Binding-site contacts:
Ligand atom O1D contacts residue MET262 of chain 1.A at 3.5 Å.
Ligand atom C4C contacts residue CYS265 of chain 1.A at 3.5 Å (hydrophobic).
Ligand atom O2A contacts residue ARG228 of chain 1.A at 2.8 Å (salt-bridge).
Ligand atom CGD contacts residue TYR222 of chain 1.A at 3.3 Å (hydrophobic).
Ligand atom CMD contacts residue SER263 of chain 1.A at 3.4 Å.
Ligand atom NA contacts residue HIS266 of chain 1.A at 3.4 Å.
Ligand atom O2D contacts residue SER263 of chain 1.A at 3.0 Å (h-bond).
Ligand atom O2D contacts residue MET262 of chain 1.A at 3.3 Å.
Ligand atom CAA contacts residue TYR222 of chain 1.A at 3.5 Å (hydrophobic).
Ligand atom CAD contacts residue TYR222 of chain 1.A at 3.1 Å (hydrophobic).
Ligand atom O2A contacts residue TYR222 of chain 1.A at 3.6 Å.
Ligand atom O1D contacts residue TYR222 of chain 1.A at 2.5 Å (h-bond).
Ligand atom C1A contacts residue THR213 of chain 1.A at 3.6 Å.
Ligand atom O2A contacts residue ALA280 of chain 1.A at 3.4 Å.
Ligand atom O1D contacts residue ARG260 of chain 1.A at 2.9 Å (salt-bridge).
Ligand atom CBA contacts residue HIS266 of chain 1.A at 3.6 Å.
Ligand atom CBD contacts residue TYR222 of chain 1.A at 3.3 Å (hydrophobic).
Ligand atom C4A contacts residue VAL214 of chain 1.A at 3.5 Å (hydrophobic).
Ligand atom CAC contacts residue CYS265 of chain 1.A at 1.9 Å (hydrophobic).
Ligand atom CBC contacts residue CYS265 of chain 1.A at 2.7 Å (hydrophobic).
Ligand atom NC contacts residue SER212 of chain 1.A at 3.6 Å.
Ligand atom C3C contacts residue CYS265 of chain 1.A at 2.9 Å (hydrophobic).
Ligand atom C1C contacts residue THR213 of chain 1.A at 3.6 Å.
Ligand atom CMB contacts residue TYR269 of chain 1.A at 3.3 Å (hydrophobic).
Ligand atom NC contacts residue THR213 of chain 1.A at 3.1 Å (h-bond).
Ligand atom C1D contacts residue PRO215 of chain 1.A at 3.4 Å (hydrophobic).
Ligand atom CHA contacts residue TYR222 of chain 1.A at 3.6 Å (hydrophobic).
Ligand atom OC contacts residue THR213 of chain 1.A at 3.3 Å.
Ligand atom C4A contacts residue THR213 of chain 1.A at 3.5 Å.
Ligand atom CGA contacts residue ALA280 of chain 1.A at 3.5 Å (hydrophobic).
Ligand atom C2C contacts residue CYS265 of chain 1.A at 3.4 Å (hydrophobic).
Ligand atom NA contacts residue THR213 of chain 1.A at 2.8 Å (h-bond).
Ligand atom O2D contacts residue ARG260 of chain 1.A at 2.8 Å (salt-bridge).
Ligand atom CGD contacts residue MET262 of chain 1.A at 3.6 Å (hydrophobic).
Ligand atom ND contacts residue THR213 of chain 1.A at 2.8 Å (h-bond).
Ligand atom C1A contacts residue HIS266 of chain 1.A at 3.4 Å.
Ligand atom OB contacts residue HIS296 of chain 1.A at 2.7 Å (h-bond).
Ligand atom O1A contacts residue MET262 of chain 1.A at 3.2 Å.
Ligand atom CGD contacts residue ARG260 of chain 1.A at 3.6 Å.
Ligand atom ND contacts residue PRO215 of chain 1.A at 3.5 Å.

This protein binds this small molecule.
Small molecule (SMILES): C=CC1=C(C)/C(=C/c2[nH]c(/C=C3\N=C(/C=C4\NC(=O)[C@H](C)[C@H]4C=C)C(C)=C3CCC(=O)O)c(CCC(=O)O)c2C)NC1=O

Sequence of chain 1.A:
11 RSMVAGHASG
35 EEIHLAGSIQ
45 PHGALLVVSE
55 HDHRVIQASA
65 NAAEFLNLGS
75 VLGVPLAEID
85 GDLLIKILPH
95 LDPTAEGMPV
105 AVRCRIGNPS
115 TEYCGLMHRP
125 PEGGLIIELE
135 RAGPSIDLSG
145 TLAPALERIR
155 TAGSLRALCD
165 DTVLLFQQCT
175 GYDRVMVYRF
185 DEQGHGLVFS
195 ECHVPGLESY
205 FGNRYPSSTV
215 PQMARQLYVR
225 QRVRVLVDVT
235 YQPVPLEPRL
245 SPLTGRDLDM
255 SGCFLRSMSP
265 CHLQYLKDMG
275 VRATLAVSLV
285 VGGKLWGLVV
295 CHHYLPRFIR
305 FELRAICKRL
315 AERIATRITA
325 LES